Binding-site contacts:
Ligand atom C3 contacts residue ASN175 of chain 24.F at 3.8 Å.
Ligand atom C4 contacts residue ASN175 of chain 24.F at 4.2 Å.
Ligand atom C1 contacts residue ASN175 of chain 24.F at 1.4 Å.
Ligand atom O6 contacts residue GLU174 of chain 24.F at 3.8 Å.
Ligand atom C8 contacts residue ARG88 of chain 24.F at 4.3 Å.
Ligand atom C7 contacts residue PRO86 of chain 24.F at 4.3 Å (hydrophobic).
Ligand atom C5 contacts residue ASN175 of chain 24.F at 3.7 Å.
Ligand atom O5 contacts residue ASN175 of chain 24.F at 2.4 Å (h-bond).
Ligand atom C5 contacts residue THR85 of chain 24.F at 4.0 Å.
Ligand atom N2 contacts residue ASN175 of chain 24.F at 2.9 Å (h-bond).
Ligand atom O4 contacts residue NAG1 of chain 24.K at 2.3 Å (h-bond).
Ligand atom O3 contacts residue NAG1 of chain 24.K at 3.9 Å.
Ligand atom O5 contacts residue GLU174 of chain 24.F at 3.5 Å (salt-bridge).
Ligand atom C3 contacts residue NAG1 of chain 24.K at 3.7 Å.
Ligand atom C6 contacts residue NAG1 of chain 24.K at 4.2 Å.
Ligand atom C5 contacts residue NAG1 of chain 24.K at 3.8 Å.
Ligand atom C2 contacts residue THR85 of chain 24.F at 4.5 Å.
Ligand atom O5 contacts residue THR85 of chain 24.F at 4.3 Å.
Ligand atom O7 contacts residue ASN175 of chain 24.F at 3.5 Å (h-bond).
Ligand atom O6 contacts residue THR85 of chain 24.F at 4.4 Å.
Ligand atom C4 contacts residue NAG1 of chain 24.K at 3.5 Å.
Ligand atom C7 contacts residue ASN175 of chain 24.F at 3.4 Å.
Ligand atom N2 contacts residue PRO86 of chain 24.F at 3.9 Å.
Ligand atom C8 contacts residue ASN175 of chain 24.F at 4.5 Å.
Ligand atom O6 contacts residue PHE173 of chain 24.F at 4.0 Å.
Ligand atom C8 contacts residue GLU87 of chain 24.F at 3.6 Å.
Ligand atom C1 contacts residue THR85 of chain 24.F at 3.8 Å.
Ligand atom N2 contacts residue THR85 of chain 24.F at 4.5 Å.
Ligand atom C2 contacts residue ASN175 of chain 24.F at 2.4 Å.
Ligand atom C8 contacts residue PRO86 of chain 24.F at 3.6 Å (hydrophobic).
Ligand atom C1 contacts residue GLU174 of chain 24.F at 4.1 Å.
Ligand atom C3 contacts residue THR85 of chain 24.F at 4.4 Å.

This protein binds this small molecule.
Small molecule (SMILES): CC(=O)N[C@@H]1[C@@H](O)[C@H](O)[C@@H](CO)O[C@H]1O

Sequence of chain 24.F:
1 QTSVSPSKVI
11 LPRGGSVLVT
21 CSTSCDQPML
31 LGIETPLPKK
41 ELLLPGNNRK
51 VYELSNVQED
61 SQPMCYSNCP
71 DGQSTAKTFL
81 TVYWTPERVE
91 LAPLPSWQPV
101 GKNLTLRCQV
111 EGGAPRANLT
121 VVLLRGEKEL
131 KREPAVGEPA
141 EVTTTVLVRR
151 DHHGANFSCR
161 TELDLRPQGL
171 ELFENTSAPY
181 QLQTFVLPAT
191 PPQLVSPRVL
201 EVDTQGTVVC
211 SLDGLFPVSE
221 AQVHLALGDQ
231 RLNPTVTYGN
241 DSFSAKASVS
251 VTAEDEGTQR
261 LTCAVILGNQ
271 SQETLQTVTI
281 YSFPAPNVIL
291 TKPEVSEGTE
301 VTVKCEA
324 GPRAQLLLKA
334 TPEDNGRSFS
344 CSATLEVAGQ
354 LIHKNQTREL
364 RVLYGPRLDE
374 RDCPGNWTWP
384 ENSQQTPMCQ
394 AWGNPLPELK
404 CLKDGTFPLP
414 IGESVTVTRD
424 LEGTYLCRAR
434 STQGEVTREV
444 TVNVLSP